Binding-site contacts:
Ligand atom C4 contacts residue ASN471 of chain 1.C at 4.2 Å.
Ligand atom N2 contacts residue ASN471 of chain 1.C at 2.9 Å (h-bond).
Ligand atom C1 contacts residue ASN471 of chain 1.C at 1.4 Å.
Ligand atom C5 contacts residue ASN471 of chain 1.C at 3.7 Å.
Ligand atom O7 contacts residue ASN471 of chain 1.C at 2.9 Å (h-bond).
Ligand atom C3 contacts residue ASN471 of chain 1.C at 3.8 Å.
Ligand atom C7 contacts residue ASN471 of chain 1.C at 3.1 Å.
Ligand atom C2 contacts residue ASN471 of chain 1.C at 2.4 Å.
Ligand atom O5 contacts residue ASN471 of chain 1.C at 2.4 Å (h-bond).
Ligand atom C8 contacts residue ASN471 of chain 1.C at 3.8 Å.

The small molecule below binds the protein below.
Small molecule (SMILES): CC(=O)N[C@@H]1[C@@H](O)[C@H](O)[C@@H](CO)O[C@H]1O

Sequence of chain 1.C:
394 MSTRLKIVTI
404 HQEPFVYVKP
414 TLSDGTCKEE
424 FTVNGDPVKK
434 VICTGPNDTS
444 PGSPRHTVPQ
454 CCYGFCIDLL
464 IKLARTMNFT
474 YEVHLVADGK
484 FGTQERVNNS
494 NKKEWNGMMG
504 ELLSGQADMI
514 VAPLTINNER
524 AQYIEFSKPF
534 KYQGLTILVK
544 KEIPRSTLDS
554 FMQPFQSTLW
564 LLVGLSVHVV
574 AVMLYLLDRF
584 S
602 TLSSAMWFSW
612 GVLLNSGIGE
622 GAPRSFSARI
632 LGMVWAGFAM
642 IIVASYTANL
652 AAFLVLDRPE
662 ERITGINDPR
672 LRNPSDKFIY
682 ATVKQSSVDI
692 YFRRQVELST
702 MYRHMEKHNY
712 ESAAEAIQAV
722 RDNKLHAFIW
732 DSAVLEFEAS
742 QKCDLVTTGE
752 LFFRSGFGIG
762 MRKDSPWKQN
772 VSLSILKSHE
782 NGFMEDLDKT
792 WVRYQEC